Binding-site contacts:
Ligand atom C4 contacts residue ALA107 of chain 1.A at 3.8 Å (hydrophobic).
Ligand atom C2 contacts residue ARG218 of chain 1.A at 3.9 Å.
Ligand atom O6 contacts residue THR111 of chain 1.A at 4.4 Å.
Ligand atom C4 contacts residue LYS108 of chain 1.A at 3.8 Å.
Ligand atom C3 contacts residue LYS108 of chain 1.A at 3.9 Å.
Ligand atom C1 contacts residue ARG218 of chain 1.A at 4.4 Å.
Ligand atom O6 contacts residue PRO220 of chain 1.A at 4.1 Å.
Ligand atom C3 contacts residue ARG218 of chain 1.A at 4.4 Å.
Ligand atom O6 contacts residue ARG218 of chain 1.A at 4.2 Å.
Ligand atom C4 contacts residue THR111 of chain 1.A at 3.7 Å.

Sequence of chain 1.A:
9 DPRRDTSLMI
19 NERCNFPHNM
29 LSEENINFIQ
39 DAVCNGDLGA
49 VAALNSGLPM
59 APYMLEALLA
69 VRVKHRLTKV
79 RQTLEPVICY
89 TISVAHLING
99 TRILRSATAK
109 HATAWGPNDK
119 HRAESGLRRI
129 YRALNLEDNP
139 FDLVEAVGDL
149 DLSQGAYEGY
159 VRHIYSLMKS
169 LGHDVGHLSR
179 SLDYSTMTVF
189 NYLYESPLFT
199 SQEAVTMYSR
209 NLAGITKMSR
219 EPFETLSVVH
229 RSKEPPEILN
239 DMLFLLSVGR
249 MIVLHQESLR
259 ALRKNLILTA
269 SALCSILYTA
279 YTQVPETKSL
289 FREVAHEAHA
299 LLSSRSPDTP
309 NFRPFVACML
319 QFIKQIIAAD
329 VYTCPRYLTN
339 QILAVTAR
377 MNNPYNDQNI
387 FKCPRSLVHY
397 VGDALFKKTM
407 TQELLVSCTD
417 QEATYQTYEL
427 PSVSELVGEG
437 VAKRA

This small molecule binds to this protein.
Small molecule (SMILES): C[C@@H](O)[C@@H](C)O